Sequence of chain 1.F:
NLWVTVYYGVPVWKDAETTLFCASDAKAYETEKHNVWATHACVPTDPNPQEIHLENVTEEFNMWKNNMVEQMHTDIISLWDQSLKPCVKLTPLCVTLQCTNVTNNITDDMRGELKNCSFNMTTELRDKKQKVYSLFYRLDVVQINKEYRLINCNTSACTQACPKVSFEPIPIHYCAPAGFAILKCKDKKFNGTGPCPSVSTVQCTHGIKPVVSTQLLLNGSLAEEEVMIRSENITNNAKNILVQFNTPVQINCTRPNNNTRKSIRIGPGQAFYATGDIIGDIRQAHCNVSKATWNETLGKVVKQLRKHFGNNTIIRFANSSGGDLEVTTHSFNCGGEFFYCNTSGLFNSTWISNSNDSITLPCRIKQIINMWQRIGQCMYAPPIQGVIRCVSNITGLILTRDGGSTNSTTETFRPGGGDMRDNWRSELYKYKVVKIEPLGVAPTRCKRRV

Binding-site contacts:
Ligand atom C5 contacts residue ASN324 of chain 1.F at 3.7 Å.
Ligand atom C7 contacts residue ASN324 of chain 1.F at 3.1 Å.
Ligand atom O5 contacts residue ASN324 of chain 1.F at 2.4 Å (h-bond).
Ligand atom O6 contacts residue LYS316 of chain 1.F at 4.1 Å.
Ligand atom N2 contacts residue ASN324 of chain 1.F at 2.9 Å (h-bond).
Ligand atom C1 contacts residue ASN324 of chain 1.F at 1.4 Å.
Ligand atom C4 contacts residue ASN324 of chain 1.F at 4.2 Å.
Ligand atom O7 contacts residue ASN324 of chain 1.F at 3.0 Å (h-bond).
Ligand atom C3 contacts residue ASN324 of chain 1.F at 3.8 Å.
Ligand atom C8 contacts residue ASN324 of chain 1.F at 4.3 Å.
Ligand atom C2 contacts residue ASN324 of chain 1.F at 2.4 Å.

The protein below binds the small molecule below.
Small molecule (SMILES): CC(=O)N[C@@H]1[C@@H](O)[C@H](O)[C@@H](CO)O[C@H]1O